Sequence of chain 2.B:
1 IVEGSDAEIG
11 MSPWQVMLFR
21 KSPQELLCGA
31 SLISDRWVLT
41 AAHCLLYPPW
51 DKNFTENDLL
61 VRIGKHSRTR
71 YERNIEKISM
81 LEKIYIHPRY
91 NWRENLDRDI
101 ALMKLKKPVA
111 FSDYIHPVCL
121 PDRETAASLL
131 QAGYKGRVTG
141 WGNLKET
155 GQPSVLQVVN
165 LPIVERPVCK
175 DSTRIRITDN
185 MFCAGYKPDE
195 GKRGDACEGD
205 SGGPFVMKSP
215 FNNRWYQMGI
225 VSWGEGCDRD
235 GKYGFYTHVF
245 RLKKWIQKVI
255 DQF

The protein below binds the small molecule below.
Small molecule (SMILES): CC[C@H](C)[C@H](NC(=O)[C@@H]1CCCN1C(=O)[C@H](CCC(=O)O)NC(=O)[C@H](Cc1ccc(O)cc1)NC(=O)CCC(=O)O)C(=O)N1C[C@H](O)C[C@H]1C(=O)N[C@@H](CCC(=O)O)C(=O)N[C@@H](CCC(=O)O)C(=O)N[C@@H](Cc1ccc(CS(=O)(=O)O)cc1)C(=O)N[C@@H](CC1CCCCC1)C(=O)N[C@@H](CCC(N)=O)C(=O)O

Binding-site contacts:
Ligand atom CG contacts residue TYR71 of chain 1.B at 3.7 Å (hydrophobic).
Ligand atom OH contacts residue LEU26 of chain 1.B at 3.2 Å.
Ligand atom OE1 contacts residue ARG70 of chain 1.B at 3.6 Å.
Ligand atom S contacts residue LYS77 of chain 1.B at 3.7 Å.
Ligand atom O2 contacts residue TYR71 of chain 1.B at 2.8 Å (h-bond).
Ligand atom C contacts residue LYS21 of chain 1.B at 3.2 Å.
Ligand atom O1 contacts residue LYS77 of chain 1.B at 3.8 Å.
Ligand atom OE2 contacts residue TYR71 of chain 1.B at 3.0 Å.
Ligand atom CE2 contacts residue ARG68 of chain 1.B at 3.5 Å.
Ligand atom O2 contacts residue ARG68 of chain 1.B at 3.1 Å (salt-bridge).
Ligand atom O contacts residue LYS21 of chain 1.B at 2.9 Å (salt-bridge).
Ligand atom OXT contacts residue LYS21 of chain 1.B at 3.4 Å (salt-bridge).
Ligand atom OE1 contacts residue TYR71 of chain 1.B at 3.5 Å (h-bond).
Ligand atom CA contacts residue THR69 of chain 1.B at 3.8 Å.
Ligand atom CD2 contacts residue THR69 of chain 1.B at 3.6 Å.
Ligand atom OH contacts residue ARG68 of chain 1.B at 3.4 Å (salt-bridge).
Ligand atom C1 contacts residue ARG68 of chain 1.B at 3.5 Å.
Ligand atom C contacts residue THR69 of chain 1.B at 3.8 Å.
Ligand atom O1 contacts residue ARG68 of chain 1.B at 3.0 Å (salt-bridge).
Ligand atom CD contacts residue TYR71 of chain 1.B at 3.3 Å (hydrophobic).
Ligand atom O contacts residue ASN57 of chain 1.B at 2.8 Å (h-bond).
Ligand atom N contacts residue GLN24 of chain 1.B at 3.3 Å (h-bond).
Ligand atom O1 contacts residue ILE78 of chain 1.B at 2.9 Å (h-bond).
Ligand atom O1 contacts residue THR69 of chain 1.B at 3.7 Å.
Ligand atom OXT contacts residue MET80 of chain 1.B at 3.1 Å (h-bond).
Ligand atom CD1 contacts residue ILE78 of chain 1.B at 3.8 Å (hydrophobic).
Ligand atom CZ contacts residue LEU26 of chain 1.B at 3.7 Å (hydrophobic).
Ligand atom CG2 contacts residue GLN24 of chain 1.B at 3.6 Å.
Ligand atom CB contacts residue THR69 of chain 1.B at 3.2 Å.
Ligand atom N contacts residue THR69 of chain 1.B at 2.8 Å (h-bond).
Ligand atom CA contacts residue THR69 of chain 1.B at 3.6 Å.
Ligand atom CE2 contacts residue THR69 of chain 1.B at 3.8 Å.
Ligand atom OD1 contacts residue TYR71 of chain 1.B at 3.8 Å.
Ligand atom OE1 contacts residue ARG70 of chain 2.B at 3.1 Å (salt-bridge).
Ligand atom O contacts residue LEU60 of chain 1.B at 3.3 Å.
Ligand atom O4 contacts residue THR69 of chain 1.B at 3.4 Å.
Ligand atom CD2 contacts residue ARG68 of chain 1.B at 3.6 Å.
Ligand atom CZ contacts residue GLN24 of chain 1.B at 3.4 Å.
Ligand atom CA contacts residue GLN24 of chain 1.B at 3.7 Å.
Ligand atom O3 contacts residue LYS77 of chain 1.B at 2.9 Å (salt-bridge).

Sequence of chain 1.B:
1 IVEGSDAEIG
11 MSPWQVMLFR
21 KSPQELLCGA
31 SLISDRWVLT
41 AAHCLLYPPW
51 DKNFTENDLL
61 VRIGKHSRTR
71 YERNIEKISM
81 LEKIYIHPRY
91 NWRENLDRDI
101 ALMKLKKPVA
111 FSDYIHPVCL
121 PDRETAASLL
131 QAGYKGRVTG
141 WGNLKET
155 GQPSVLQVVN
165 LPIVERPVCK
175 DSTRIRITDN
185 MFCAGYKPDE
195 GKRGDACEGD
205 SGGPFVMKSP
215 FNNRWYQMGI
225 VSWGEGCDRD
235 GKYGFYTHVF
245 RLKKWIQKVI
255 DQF